Binding-site contacts:
Ligand atom C5 contacts residue LEU289 of chain 1.B at 4.3 Å (hydrophobic).
Ligand atom C5 contacts residue VAL278 of chain 1.B at 3.6 Å (hydrophobic).
Ligand atom C3 contacts residue GLU291 of chain 1.B at 3.6 Å.
Ligand atom N2 contacts residue GLU291 of chain 1.B at 2.8 Å (salt-bridge).
Ligand atom C8 contacts residue ASN302 of chain 1.B at 4.4 Å.
Ligand atom C1 contacts residue GLU291 of chain 1.B at 3.8 Å.
Ligand atom C8 contacts residue PRO280 of chain 1.B at 4.4 Å (hydrophobic).
Ligand atom C6 contacts residue VAL278 of chain 1.B at 3.6 Å (hydrophobic).
Ligand atom C5 contacts residue ASN302 of chain 1.B at 3.7 Å.
Ligand atom C3 contacts residue ARG276 of chain 1.B at 3.9 Å.
Ligand atom O4 contacts residue ARG276 of chain 1.B at 4.3 Å.
Ligand atom O7 contacts residue PHE279 of chain 1.B at 4.3 Å.
Ligand atom C8 contacts residue PHE301 of chain 1.B at 3.6 Å (hydrophobic).
Ligand atom N2 contacts residue ASN302 of chain 1.B at 2.9 Å (h-bond).
Ligand atom C7 contacts residue GLU291 of chain 1.B at 3.7 Å.
Ligand atom C6 contacts residue LEU289 of chain 1.B at 3.8 Å (hydrophobic).
Ligand atom O7 contacts residue ASN302 of chain 1.B at 3.8 Å.
Ligand atom C8 contacts residue GLU291 of chain 1.B at 3.8 Å.
Ligand atom C1 contacts residue ASN302 of chain 1.B at 1.6 Å.
Ligand atom O3 contacts residue GLU291 of chain 1.B at 4.0 Å.
Ligand atom C7 contacts residue ASN302 of chain 1.B at 3.5 Å.
Ligand atom O6 contacts residue PRO280 of chain 1.B at 4.2 Å.
Ligand atom C2 contacts residue ASN302 of chain 1.B at 2.6 Å.
Ligand atom C8 contacts residue LEU300 of chain 1.B at 3.5 Å (hydrophobic).
Ligand atom C1 contacts residue VAL278 of chain 1.B at 4.2 Å (hydrophobic).
Ligand atom C2 contacts residue GLU291 of chain 1.B at 3.5 Å.
Ligand atom O5 contacts residue LEU289 of chain 1.B at 3.6 Å.
Ligand atom C6 contacts residue PRO280 of chain 1.B at 4.4 Å (hydrophobic).
Ligand atom O6 contacts residue LEU289 of chain 1.B at 3.9 Å.
Ligand atom C7 contacts residue PHE301 of chain 1.B at 4.3 Å (hydrophobic).
Ligand atom O6 contacts residue ASN302 of chain 1.B at 4.4 Å.
Ligand atom C3 contacts residue ASN302 of chain 1.B at 3.9 Å.
Ligand atom O7 contacts residue PRO280 of chain 1.B at 4.4 Å.
Ligand atom C6 contacts residue ASN302 of chain 1.B at 4.2 Å.
Ligand atom O5 contacts residue VAL278 of chain 1.B at 3.5 Å.
Ligand atom O5 contacts residue ASN302 of chain 1.B at 2.3 Å (h-bond).

Sequence of chain 1.B:
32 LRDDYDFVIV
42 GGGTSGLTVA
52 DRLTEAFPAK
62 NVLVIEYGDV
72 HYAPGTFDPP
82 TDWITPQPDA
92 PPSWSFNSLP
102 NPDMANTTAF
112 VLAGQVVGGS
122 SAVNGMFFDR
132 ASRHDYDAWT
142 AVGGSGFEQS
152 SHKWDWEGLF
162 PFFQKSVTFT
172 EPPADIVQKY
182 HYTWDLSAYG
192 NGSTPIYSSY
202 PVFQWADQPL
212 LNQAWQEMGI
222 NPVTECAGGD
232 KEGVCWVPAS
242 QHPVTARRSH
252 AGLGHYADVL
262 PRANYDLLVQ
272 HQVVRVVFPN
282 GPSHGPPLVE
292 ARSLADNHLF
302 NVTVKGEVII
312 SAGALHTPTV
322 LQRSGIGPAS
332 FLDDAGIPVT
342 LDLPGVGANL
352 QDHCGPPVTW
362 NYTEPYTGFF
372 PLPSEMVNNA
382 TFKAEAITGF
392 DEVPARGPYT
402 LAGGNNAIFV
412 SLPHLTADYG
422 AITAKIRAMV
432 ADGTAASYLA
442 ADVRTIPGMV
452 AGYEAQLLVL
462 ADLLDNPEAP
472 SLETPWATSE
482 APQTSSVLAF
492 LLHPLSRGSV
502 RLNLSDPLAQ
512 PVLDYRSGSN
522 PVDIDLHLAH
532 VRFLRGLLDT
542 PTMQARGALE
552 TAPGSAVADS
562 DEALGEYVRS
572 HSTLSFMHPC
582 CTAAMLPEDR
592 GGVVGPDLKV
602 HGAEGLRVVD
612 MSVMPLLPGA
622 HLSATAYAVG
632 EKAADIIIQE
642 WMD

A small-molecule ligand and the protein it binds are described below.
Small molecule (SMILES): CC(=O)N[C@H]1[C@H](O[C@H]2[C@H](O)[C@@H](NC(C)=O)CO[C@@H]2CO)O[C@H](CO)[C@@H](O)[C@@H]1O